Sequence of chain 2.B:
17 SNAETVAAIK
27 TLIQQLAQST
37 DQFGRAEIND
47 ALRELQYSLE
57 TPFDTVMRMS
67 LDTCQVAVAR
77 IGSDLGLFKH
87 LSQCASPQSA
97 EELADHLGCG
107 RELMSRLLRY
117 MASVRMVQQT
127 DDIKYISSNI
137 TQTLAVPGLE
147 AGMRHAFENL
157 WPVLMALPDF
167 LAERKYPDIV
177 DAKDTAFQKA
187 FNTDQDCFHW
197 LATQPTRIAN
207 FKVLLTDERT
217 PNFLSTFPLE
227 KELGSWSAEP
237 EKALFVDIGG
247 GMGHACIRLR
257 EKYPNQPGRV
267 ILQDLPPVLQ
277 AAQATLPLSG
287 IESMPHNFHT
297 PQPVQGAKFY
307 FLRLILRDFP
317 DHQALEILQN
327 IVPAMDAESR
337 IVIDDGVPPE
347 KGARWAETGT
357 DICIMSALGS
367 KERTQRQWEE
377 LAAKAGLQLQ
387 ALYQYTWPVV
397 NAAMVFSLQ

Binding-site contacts:
Ligand atom C05 contacts residue EDO1 of chain 2.CA at 3.7 Å.
Ligand atom C11 contacts residue LEU197 of chain 2.B at 4.0 Å (hydrophobic).
Ligand atom C04 contacts residue ASP314 of chain 2.B at 3.8 Å.
Ligand atom C02 contacts residue LEU364 of chain 2.B at 3.6 Å (hydrophobic).
Ligand atom N03 contacts residue ILE360 of chain 2.B at 3.7 Å.
Ligand atom O16 contacts residue ARG313 of chain 2.B at 3.9 Å.
Ligand atom C14 contacts residue HIS151 of chain 2.B at 3.6 Å.
Ligand atom N03 contacts residue ARG313 of chain 2.B at 4.0 Å.
Ligand atom C26 contacts residue LEU210 of chain 2.B at 3.6 Å (hydrophobic).
Ligand atom O09 contacts residue ARG313 of chain 2.B at 2.7 Å.
Ligand atom C25 contacts residue PHE59 of chain 2.A at 3.6 Å (hydrophobic).
Ligand atom C15 contacts residue EDO1 of chain 2.CA at 3.9 Å.
Ligand atom N03 contacts residue ASP314 of chain 2.B at 2.7 Å (salt-bridge).
Ligand atom C01 contacts residue EDO1 of chain 2.CA at 3.7 Å.
Ligand atom C21 contacts residue LEU156 of chain 2.B at 3.8 Å (hydrophobic).
Ligand atom C13 contacts residue HIS151 of chain 2.B at 3.6 Å.
Ligand atom O07 contacts residue HIS151 of chain 2.B at 2.8 Å (h-bond).
Ligand atom C20 contacts residue MET63 of chain 2.A at 3.8 Å (hydrophobic).
Ligand atom O07 contacts residue LEU156 of chain 2.B at 3.5 Å.
Ligand atom C10 contacts residue HIS151 of chain 2.B at 3.7 Å.
Ligand atom C06 contacts residue HIS151 of chain 2.B at 3.8 Å.
Ligand atom C12 contacts residue HIS151 of chain 2.B at 3.7 Å.
Ligand atom C04 contacts residue ILE360 of chain 2.B at 3.6 Å (hydrophobic).
Ligand atom C06 contacts residue EDO1 of chain 2.CA at 3.8 Å.
Ligand atom C22 contacts residue PHE59 of chain 2.A at 4.0 Å (hydrophobic).
Ligand atom C05 contacts residue ILE360 of chain 2.B at 3.9 Å (hydrophobic).
Ligand atom C26 contacts residue LEU145 of chain 2.B at 3.9 Å (hydrophobic).
Ligand atom C21 contacts residue CYS359 of chain 2.B at 3.5 Å (hydrophobic).
Ligand atom C24 contacts residue GLY148 of chain 2.B at 3.9 Å.
Ligand atom C11 contacts residue PHE207 of chain 2.B at 3.7 Å (hydrophobic).
Ligand atom C26 contacts residue ASP213 of chain 2.B at 3.9 Å.
Ligand atom C24 contacts residue VAL62 of chain 2.A at 3.9 Å (hydrophobic).
Ligand atom C02 contacts residue ASP314 of chain 2.B at 3.1 Å.
Ligand atom C14 contacts residue LEU156 of chain 2.B at 3.8 Å (hydrophobic).
Ligand atom C11 contacts residue HIS151 of chain 2.B at 3.7 Å.
Ligand atom C12 contacts residue CYS193 of chain 2.B at 3.5 Å (hydrophobic).
Ligand atom C13 contacts residue ALA363 of chain 2.B at 3.6 Å (hydrophobic).
Ligand atom C04 contacts residue ARG313 of chain 2.B at 3.7 Å.
Ligand atom O16 contacts residue THR356 of chain 2.B at 3.6 Å.
Ligand atom C08 contacts residue HIS151 of chain 2.B at 3.7 Å.

Sequence of chain 2.A:
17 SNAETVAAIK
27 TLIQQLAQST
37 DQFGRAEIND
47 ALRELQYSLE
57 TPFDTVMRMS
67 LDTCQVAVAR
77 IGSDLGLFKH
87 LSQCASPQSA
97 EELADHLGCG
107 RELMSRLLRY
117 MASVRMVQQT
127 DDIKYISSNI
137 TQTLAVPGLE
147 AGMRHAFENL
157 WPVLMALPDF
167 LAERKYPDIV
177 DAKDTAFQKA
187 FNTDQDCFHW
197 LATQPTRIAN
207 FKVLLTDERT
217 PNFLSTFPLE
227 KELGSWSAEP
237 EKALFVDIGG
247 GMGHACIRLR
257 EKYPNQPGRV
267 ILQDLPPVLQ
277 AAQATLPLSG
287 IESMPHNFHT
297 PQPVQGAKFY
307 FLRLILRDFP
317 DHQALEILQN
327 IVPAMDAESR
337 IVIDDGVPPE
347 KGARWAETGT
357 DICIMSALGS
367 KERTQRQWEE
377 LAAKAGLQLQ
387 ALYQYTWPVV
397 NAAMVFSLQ

This protein binds this small molecule.
Small molecule (SMILES): C/C=C/C=C/CCC[C@H](C)C(=O)c1c(O)c(-c2ccccc2)c[nH]c1=O